Sequence of chain 1.B:
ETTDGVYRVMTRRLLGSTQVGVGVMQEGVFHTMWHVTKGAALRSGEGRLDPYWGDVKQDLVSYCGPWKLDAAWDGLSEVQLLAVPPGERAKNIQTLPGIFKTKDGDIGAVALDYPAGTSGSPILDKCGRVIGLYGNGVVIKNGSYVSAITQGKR

Binding-site contacts:
Ligand atom N48 contacts residue ASN153 of chain 1.B at 2.7 Å (h-bond).
Ligand atom N17 contacts residue VAL156 of chain 1.B at 3.4 Å.
Ligand atom C47 contacts residue ASP40 of chain 1.A at 3.3 Å.
Ligand atom N15 contacts residue ASP130 of chain 1.B at 2.7 Å (salt-bridge).
Ligand atom O29 contacts residue TYR162 of chain 1.B at 2.8 Å (h-bond).
Ligand atom N48 contacts residue GLY39 of chain 1.A at 2.9 Å (h-bond).
Ligand atom O25 contacts residue ALA133 of chain 1.B at 3.5 Å.
Ligand atom C10 contacts residue PRO132 of chain 1.B at 3.6 Å (hydrophobic).
Ligand atom O29 contacts residue GLY152 of chain 1.B at 3.4 Å (h-bond).
Ligand atom N48 contacts residue ASP40 of chain 1.A at 3.0 Å (salt-bridge).
Ligand atom C42 contacts residue PHE41 of chain 1.A at 3.2 Å (hydrophobic).
Ligand atom C22 contacts residue SER136 of chain 1.B at 3.0 Å.
Ligand atom C21 contacts residue TYR131 of chain 1.B at 3.6 Å (hydrophobic).
Ligand atom N23 contacts residue SER136 of chain 1.B at 3.2 Å (h-bond).
Ligand atom N18 contacts residue GLY160 of chain 1.B at 2.9 Å (h-bond).
Ligand atom C47 contacts residue ASN153 of chain 1.B at 3.3 Å.
Ligand atom C40 contacts residue GLY154 of chain 1.B at 3.6 Å.
Ligand atom N15 contacts residue TYR162 of chain 1.B at 3.5 Å.
Ligand atom N43 contacts residue PHE41 of chain 1.A at 2.9 Å (h-bond).
Ligand atom C20 contacts residue TYR131 of chain 1.B at 3.5 Å (hydrophobic).
Ligand atom N18 contacts residue ASP130 of chain 1.B at 2.8 Å (salt-bridge).
Ligand atom C19 contacts residue ASP130 of chain 1.B at 3.6 Å.
Ligand atom C39 contacts residue GLY154 of chain 1.B at 3.1 Å.
Ligand atom C28 contacts residue TYR162 of chain 1.B at 3.6 Å (hydrophobic).
Ligand atom N11 contacts residue ASP130 of chain 1.B at 3.5 Å (salt-bridge).
Ligand atom O38 contacts residue VAL156 of chain 1.B at 3.2 Å.
Ligand atom O29 contacts residue GLY154 of chain 1.B at 3.0 Å (h-bond).
Ligand atom C16 contacts residue ASP130 of chain 1.B at 3.6 Å.
Ligand atom C30 contacts residue TYR162 of chain 1.B at 3.6 Å (hydrophobic).
Ligand atom C10 contacts residue TYR131 of chain 1.B at 3.6 Å (hydrophobic).
Ligand atom N23 contacts residue TYR162 of chain 1.B at 3.5 Å (h-bond).
Ligand atom C19 contacts residue TYR131 of chain 1.B at 3.2 Å (hydrophobic).
Ligand atom C14 contacts residue ASP130 of chain 1.B at 3.6 Å.
Ligand atom N11 contacts residue TYR131 of chain 1.B at 3.7 Å.
Ligand atom C41 contacts residue GLY154 of chain 1.B at 3.7 Å.
Ligand atom N23 contacts residue GLY152 of chain 1.B at 2.7 Å (h-bond).
Ligand atom N18 contacts residue TYR162 of chain 1.B at 3.7 Å.
Ligand atom C24 contacts residue GLY152 of chain 1.B at 3.5 Å.
Ligand atom C46 contacts residue ASN153 of chain 1.B at 3.3 Å.
Ligand atom C26 contacts residue GLY152 of chain 1.B at 3.2 Å.

Sequence of chain 1.A:
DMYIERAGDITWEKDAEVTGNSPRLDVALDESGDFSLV

The small molecule below binds the protein below.
Small molecule (SMILES): [H]/N=C(\N)N[C@@H]1CCCCNC(=O)[C@H](CCCCN)NC(=O)[C@H](CCCCN)NC(=O)Cc2cccc(c2)CNC(=O)[C@@H](C(C)C)NC1=O